Sequence of chain 1.A:
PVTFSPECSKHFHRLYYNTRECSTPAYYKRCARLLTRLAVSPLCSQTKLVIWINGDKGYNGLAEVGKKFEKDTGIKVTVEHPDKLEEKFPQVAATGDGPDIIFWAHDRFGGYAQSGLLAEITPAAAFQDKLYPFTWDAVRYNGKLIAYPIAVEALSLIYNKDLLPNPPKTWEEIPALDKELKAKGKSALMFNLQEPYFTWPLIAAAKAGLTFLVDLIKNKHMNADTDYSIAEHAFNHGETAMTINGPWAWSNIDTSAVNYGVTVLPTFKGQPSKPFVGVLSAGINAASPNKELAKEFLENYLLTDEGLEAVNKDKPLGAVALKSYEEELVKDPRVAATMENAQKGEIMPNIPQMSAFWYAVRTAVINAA

This protein binds this small molecule.
Small molecule (SMILES): OC[C@H]1O[C@H](O[C@H]2[C@H](O)[C@@H](O)[C@@H](O)O[C@@H]2CO)[C@H](O)[C@@H](O)[C@@H]1O

Binding-site contacts:
Ligand atom O1 contacts residue ASP79 of chain 1.A at 2.7 Å (salt-bridge).
Ligand atom O2 contacts residue ALA128 of chain 1.A at 3.2 Å.
Ligand atom O4 contacts residue ARG131 of chain 1.A at 3.0 Å (salt-bridge).
Ligand atom C2 contacts residue LYS80 of chain 1.A at 3.9 Å.
Ligand atom C1 contacts residue TYR220 of chain 1.A at 3.6 Å (hydrophobic).
Ligand atom C1 contacts residue TRP295 of chain 1.A at 3.9 Å (hydrophobic).
Ligand atom C6 contacts residue PHE221 of chain 1.A at 3.6 Å (hydrophobic).
Ligand atom O1 contacts residue LYS80 of chain 1.A at 3.8 Å.
Ligand atom C3 contacts residue TRP127 of chain 1.A at 3.8 Å (hydrophobic).
Ligand atom O2 contacts residue GLU176 of chain 1.A at 3.7 Å.
Ligand atom C4 contacts residue ARG131 of chain 1.A at 3.9 Å.
Ligand atom O6 contacts residue GLU218 of chain 1.A at 2.3 Å (salt-bridge).
Ligand atom C6 contacts residue TRP405 of chain 1.A at 3.8 Å (hydrophobic).
Ligand atom O6 contacts residue PRO219 of chain 1.A at 3.7 Å.
Ligand atom C6 contacts residue GLU218 of chain 1.A at 3.6 Å.
Ligand atom C2 contacts residue ASP130 of chain 1.A at 3.4 Å.
Ligand atom O1 contacts residue TRP295 of chain 1.A at 3.9 Å.
Ligand atom O1 contacts residue ASN77 of chain 1.A at 3.8 Å.
Ligand atom O3 contacts residue ASP130 of chain 1.A at 2.8 Å (salt-bridge).
Ligand atom O2 contacts residue ASP130 of chain 1.A at 2.5 Å (salt-bridge).
Ligand atom O3 contacts residue ALA128 of chain 1.A at 3.6 Å.
Ligand atom O3 contacts residue TRP127 of chain 1.A at 3.5 Å (h-bond).
Ligand atom C5 contacts residue TYR220 of chain 1.A at 3.9 Å (hydrophobic).
Ligand atom O6 contacts residue TYR220 of chain 1.A at 4.0 Å.
Ligand atom O2 contacts residue TRP127 of chain 1.A at 3.5 Å (h-bond).
Ligand atom C6 contacts residue PRO219 of chain 1.A at 4.0 Å (hydrophobic).
Ligand atom O3 contacts residue TYR220 of chain 1.A at 4.0 Å.
Ligand atom O2 contacts residue MET395 of chain 1.A at 3.5 Å.
Ligand atom C4 contacts residue TYR220 of chain 1.A at 3.8 Å (hydrophobic).
Ligand atom C6 contacts residue TYR220 of chain 1.A at 3.6 Å (hydrophobic).
Ligand atom O5 contacts residue TYR220 of chain 1.A at 3.2 Å.
Ligand atom C3 contacts residue ASP130 of chain 1.A at 3.6 Å.
Ligand atom O2 contacts residue LYS80 of chain 1.A at 2.7 Å (salt-bridge).
Ligand atom O3 contacts residue GLU176 of chain 1.A at 3.6 Å (salt-bridge).
Ligand atom O3 contacts residue ARG131 of chain 1.A at 3.0 Å (salt-bridge).
Ligand atom O6 contacts residue PHE221 of chain 1.A at 3.5 Å.
Ligand atom C2 contacts residue MET395 of chain 1.A at 4.0 Å (hydrophobic).
Ligand atom C4 contacts residue TRP405 of chain 1.A at 4.0 Å (hydrophobic).
Ligand atom C2 contacts residue TRP295 of chain 1.A at 3.8 Å (hydrophobic).
Ligand atom O6 contacts residue ARG409 of chain 1.A at 3.9 Å.